A small-molecule ligand and the protein it binds are described below.
Small molecule (SMILES): CC(=O)N[C@H]1[C@H](O[C@H]2[C@H](O)[C@@H](NC(C)=O)CO[C@@H]2CO)O[C@H](CO)[C@@H](O[C@@H]2O[C@H](CO)[C@@H](O)[C@H](O)[C@@H]2O)[C@@H]1O

Sequence of chain 1.I:
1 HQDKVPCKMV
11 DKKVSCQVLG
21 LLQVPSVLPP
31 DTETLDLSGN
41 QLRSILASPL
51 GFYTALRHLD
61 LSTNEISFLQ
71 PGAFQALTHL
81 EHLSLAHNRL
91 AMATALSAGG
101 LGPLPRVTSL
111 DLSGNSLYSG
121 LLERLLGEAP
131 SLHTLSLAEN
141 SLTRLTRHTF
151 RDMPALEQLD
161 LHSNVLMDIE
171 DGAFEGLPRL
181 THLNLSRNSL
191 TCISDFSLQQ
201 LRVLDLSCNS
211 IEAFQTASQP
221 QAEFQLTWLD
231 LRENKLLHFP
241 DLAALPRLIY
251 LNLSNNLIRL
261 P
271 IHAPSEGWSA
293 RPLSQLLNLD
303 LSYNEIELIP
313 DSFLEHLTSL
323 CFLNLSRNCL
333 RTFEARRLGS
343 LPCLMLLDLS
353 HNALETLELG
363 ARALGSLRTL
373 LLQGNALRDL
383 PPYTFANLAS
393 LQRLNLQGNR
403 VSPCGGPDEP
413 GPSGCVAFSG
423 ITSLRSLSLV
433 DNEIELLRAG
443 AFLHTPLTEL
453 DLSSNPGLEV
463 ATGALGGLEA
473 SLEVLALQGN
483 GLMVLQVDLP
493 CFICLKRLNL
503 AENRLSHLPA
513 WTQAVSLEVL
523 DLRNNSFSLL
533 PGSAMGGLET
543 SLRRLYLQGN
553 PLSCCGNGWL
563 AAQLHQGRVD

Binding-site contacts:
Ligand atom O5 contacts residue ASP160 of chain 1.I at 4.5 Å.
Ligand atom N2 contacts residue ASN184 of chain 1.I at 2.9 Å (h-bond).
Ligand atom C3 contacts residue ASP205 of chain 1.I at 3.9 Å.
Ligand atom C7 contacts residue ARG232 of chain 1.I at 4.0 Å.
Ligand atom O6 contacts residue HIS162 of chain 1.I at 3.2 Å (h-bond).
Ligand atom O5 contacts residue SER186 of chain 1.I at 4.5 Å.
Ligand atom O5 contacts residue HIS162 of chain 1.I at 3.8 Å.
Ligand atom O7 contacts residue ARG232 of chain 1.I at 3.1 Å (salt-bridge).
Ligand atom C3 contacts residue ASN184 of chain 1.I at 3.8 Å.
Ligand atom C8 contacts residue SER186 of chain 1.I at 4.5 Å.
Ligand atom C8 contacts residue ASN184 of chain 1.I at 4.5 Å.
Ligand atom O7 contacts residue ASN184 of chain 1.I at 3.5 Å (h-bond).
Ligand atom C7 contacts residue ASP205 of chain 1.I at 4.1 Å.
Ligand atom C8 contacts residue VAL203 of chain 1.I at 3.6 Å (hydrophobic).
Ligand atom C2 contacts residue ASP205 of chain 1.I at 3.6 Å.
Ligand atom C5 contacts residue SER186 of chain 1.I at 4.4 Å.
Ligand atom C7 contacts residue ASN184 of chain 1.I at 3.4 Å.
Ligand atom C2 contacts residue ASN184 of chain 1.I at 2.4 Å.
Ligand atom C8 contacts residue ARG232 of chain 1.I at 4.2 Å.
Ligand atom C1 contacts residue SER186 of chain 1.I at 4.5 Å.
Ligand atom C1 contacts residue ASN184 of chain 1.I at 1.4 Å.
Ligand atom C8 contacts residue ARG187 of chain 1.I at 4.4 Å.
Ligand atom C8 contacts residue TRP228 of chain 1.I at 4.0 Å (hydrophobic).
Ligand atom C6 contacts residue HIS162 of chain 1.I at 3.6 Å.
Ligand atom N2 contacts residue ASP205 of chain 1.I at 3.1 Å (salt-bridge).
Ligand atom C8 contacts residue ASP205 of chain 1.I at 4.3 Å.
Ligand atom C5 contacts residue HIS162 of chain 1.I at 4.4 Å.
Ligand atom C1 contacts residue ASP205 of chain 1.I at 3.4 Å.
Ligand atom O5 contacts residue ASN184 of chain 1.I at 2.4 Å (h-bond).
Ligand atom C5 contacts residue ASN184 of chain 1.I at 3.6 Å.
Ligand atom C4 contacts residue ASN184 of chain 1.I at 4.2 Å.